Sequence of chain 1.A:
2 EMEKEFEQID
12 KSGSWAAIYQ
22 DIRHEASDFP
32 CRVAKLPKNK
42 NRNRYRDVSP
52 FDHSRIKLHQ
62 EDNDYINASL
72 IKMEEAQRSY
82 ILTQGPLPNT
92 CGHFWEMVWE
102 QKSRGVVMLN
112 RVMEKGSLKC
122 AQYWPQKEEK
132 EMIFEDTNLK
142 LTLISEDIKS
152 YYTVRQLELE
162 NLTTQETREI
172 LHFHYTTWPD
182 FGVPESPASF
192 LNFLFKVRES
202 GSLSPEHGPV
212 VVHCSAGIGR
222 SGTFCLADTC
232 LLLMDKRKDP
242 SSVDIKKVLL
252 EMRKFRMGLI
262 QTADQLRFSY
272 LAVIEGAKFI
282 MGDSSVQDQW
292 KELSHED

Binding-site contacts:
Ligand atom O3 contacts residue ASP181 of chain 1.A at 3.3 Å (salt-bridge).
Ligand atom O2 contacts residue SER216 of chain 1.A at 2.9 Å (h-bond).
Ligand atom N3 contacts residue ASP181 of chain 1.A at 2.9 Å (salt-bridge).
Ligand atom O4 contacts residue ILE219 of chain 1.A at 3.3 Å (h-bond).
Ligand atom O2 contacts residue ARG221 of chain 1.A at 3.2 Å (salt-bridge).
Ligand atom O5 contacts residue ARG24 of chain 1.A at 3.6 Å.
Ligand atom C15 contacts residue ASP181 of chain 1.A at 3.7 Å.
Ligand atom O6 contacts residue GLY259 of chain 1.A at 3.6 Å.
Ligand atom O7 contacts residue ARG24 of chain 1.A at 2.8 Å (salt-bridge).
Ligand atom C14 contacts residue ALA217 of chain 1.A at 3.4 Å (hydrophobic).
Ligand atom C9 contacts residue GLN262 of chain 1.A at 3.5 Å.
Ligand atom O3 contacts residue GLY220 of chain 1.A at 3.5 Å.
Ligand atom O5 contacts residue ARG254 of chain 1.A at 2.7 Å (salt-bridge).
Ligand atom O2 contacts residue ALA217 of chain 1.A at 3.1 Å (h-bond).
Ligand atom C11 contacts residue ALA217 of chain 1.A at 3.5 Å (hydrophobic).
Ligand atom C1 contacts residue MET258 of chain 1.A at 3.7 Å (hydrophobic).
Ligand atom C14 contacts residue PHE182 of chain 1.A at 3.5 Å (hydrophobic).
Ligand atom S2 contacts residue ASP181 of chain 1.A at 3.6 Å (salt-bridge).
Ligand atom C8 contacts residue GLN262 of chain 1.A at 3.7 Å.
Ligand atom S1 contacts residue ARG254 of chain 1.A at 3.6 Å.
Ligand atom C10 contacts residue VAL49 of chain 1.A at 3.6 Å (hydrophobic).
Ligand atom C13 contacts residue TYR46 of chain 1.A at 3.7 Å (hydrophobic).
Ligand atom C15 contacts residue PHE182 of chain 1.A at 3.5 Å (hydrophobic).
Ligand atom O4 contacts residue GLY220 of chain 1.A at 2.8 Å (h-bond).
Ligand atom C1 contacts residue ASP48 of chain 1.A at 3.2 Å.
Ligand atom O3 contacts residue ARG221 of chain 1.A at 3.0 Å (salt-bridge).
Ligand atom O4 contacts residue GLY218 of chain 1.A at 3.7 Å.
Ligand atom C15 contacts residue ALA217 of chain 1.A at 3.7 Å (hydrophobic).
Ligand atom O4 contacts residue CYS215 of chain 1.A at 3.4 Å (h-bond).
Ligand atom O3 contacts residue CYS215 of chain 1.A at 3.6 Å.
Ligand atom N2 contacts residue GLN262 of chain 1.A at 2.9 Å (h-bond).
Ligand atom C3 contacts residue ASP48 of chain 1.A at 3.5 Å.
Ligand atom O6 contacts residue GLN262 of chain 1.A at 3.5 Å (h-bond).
Ligand atom O4 contacts residue ALA217 of chain 1.A at 3.3 Å.
Ligand atom O2 contacts residue CYS215 of chain 1.A at 3.4 Å (h-bond).
Ligand atom C12 contacts residue ASP181 of chain 1.A at 3.4 Å.
Ligand atom O6 contacts residue TYR20 of chain 1.A at 3.6 Å (h-bond).
Ligand atom S2 contacts residue CYS215 of chain 1.A at 3.5 Å (h-bond).
Ligand atom O6 contacts residue ARG254 of chain 1.A at 3.0 Å (salt-bridge).
Ligand atom C16 contacts residue TYR46 of chain 1.A at 3.3 Å (hydrophobic).

This small molecule binds to this protein.
Small molecule (SMILES): O=C(CCc1cccc(NS(=O)(=O)O)c1)NCc1cccc(NS(=O)(=O)O)c1